Binding-site contacts:
Ligand atom N5 contacts residue LYS240 of chain 1.A at 3.0 Å (salt-bridge).
Ligand atom N8 contacts residue ILE142 of chain 1.A at 3.5 Å.
Ligand atom O4 contacts residue GLY236 of chain 1.A at 3.0 Å (h-bond).
Ligand atom C2 contacts residue ASP204 of chain 1.A at 3.4 Å.
Ligand atom N1 contacts residue ASN140 of chain 1.A at 3.3 Å (h-bond).
Ligand atom C2 contacts residue MET165 of chain 1.A at 3.8 Å (hydrophobic).
Ligand atom C4 contacts residue ASP204 of chain 1.A at 3.9 Å.
Ligand atom N2 contacts residue ILE163 of chain 1.A at 3.8 Å.
Ligand atom N3 contacts residue ASP204 of chain 1.A at 2.8 Å (salt-bridge).
Ligand atom C6 contacts residue LYS240 of chain 1.A at 3.9 Å.
Ligand atom N2 contacts residue LEU234 of chain 1.A at 3.4 Å.
Ligand atom N5 contacts residue PHE209 of chain 1.A at 3.5 Å.
Ligand atom C6A contacts residue PHE209 of chain 1.A at 4.0 Å (hydrophobic).
Ligand atom C10 contacts residue LYS240 of chain 1.A at 3.8 Å.
Ligand atom C2 contacts residue ARG274 of chain 1.A at 4.0 Å.
Ligand atom C6A contacts residue LYS240 of chain 1.A at 3.7 Å.
Ligand atom C6 contacts residue PHE209 of chain 1.A at 3.7 Å (hydrophobic).
Ligand atom C4 contacts residue LYS240 of chain 1.A at 3.8 Å.
Ligand atom C2 contacts residue ASN140 of chain 1.A at 3.6 Å.
Ligand atom C4 contacts residue MET165 of chain 1.A at 3.8 Å (hydrophobic).
Ligand atom C9 contacts residue ILE142 of chain 1.A at 3.8 Å (hydrophobic).
Ligand atom N2 contacts residue ASN140 of chain 1.A at 2.7 Å (h-bond).
Ligand atom N5 contacts residue ARG274 of chain 1.A at 3.3 Å (salt-bridge).
Ligand atom N8 contacts residue ARG274 of chain 1.A at 3.6 Å (salt-bridge).
Ligand atom C6A contacts residue PHB1 of chain 1.D at 3.2 Å.
Ligand atom N2 contacts residue ASP204 of chain 1.A at 3.0 Å (salt-bridge).
Ligand atom C7 contacts residue ASP121 of chain 1.A at 3.9 Å.
Ligand atom C6A contacts residue SO41 of chain 1.F at 3.4 Å.
Ligand atom C7 contacts residue ARG274 of chain 1.A at 3.4 Å.
Ligand atom C4 contacts residue GLY236 of chain 1.A at 3.9 Å.
Ligand atom N1 contacts residue ILE142 of chain 1.A at 3.8 Å.
Ligand atom C10 contacts residue PHE209 of chain 1.A at 3.9 Å (hydrophobic).
Ligand atom C9 contacts residue ARG274 of chain 1.A at 3.6 Å.
Ligand atom O4 contacts residue LYS240 of chain 1.A at 3.0 Å (salt-bridge).
Ligand atom C10 contacts residue ARG274 of chain 1.A at 3.5 Å.
Ligand atom N3 contacts residue MET165 of chain 1.A at 3.7 Å.
Ligand atom N1 contacts residue ARG274 of chain 1.A at 3.9 Å.
Ligand atom C6 contacts residue ARG274 of chain 1.A at 3.5 Å.
Ligand atom C6 contacts residue SO41 of chain 1.F at 3.8 Å.
Ligand atom N8 contacts residue ASP121 of chain 1.A at 3.5 Å (salt-bridge).

Sequence of chain 1.A:
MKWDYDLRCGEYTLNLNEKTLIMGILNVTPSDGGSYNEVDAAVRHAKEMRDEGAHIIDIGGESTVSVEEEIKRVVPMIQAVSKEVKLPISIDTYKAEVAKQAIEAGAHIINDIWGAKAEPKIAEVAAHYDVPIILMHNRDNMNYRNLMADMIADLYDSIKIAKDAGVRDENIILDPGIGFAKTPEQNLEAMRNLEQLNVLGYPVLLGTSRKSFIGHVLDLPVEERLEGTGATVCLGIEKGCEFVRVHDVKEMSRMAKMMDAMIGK

The small molecule below binds the protein below.
Small molecule (SMILES): C=C1CN=c2nc(N)[nH]c(=O)c2=N1